Binding-site contacts:
Ligand atom C28 contacts residue ASP210 of chain 1.A at 3.6 Å.
Ligand atom C17 contacts residue LEU198 of chain 1.A at 3.4 Å (hydrophobic).
Ligand atom C22 contacts residue LEU198 of chain 1.A at 3.7 Å (hydrophobic).
Ligand atom O20 contacts residue LEU148 of chain 1.A at 3.3 Å (h-bond).
Ligand atom N16 contacts residue MET145 of chain 1.A at 3.5 Å.
Ligand atom C7 contacts residue ASP210 of chain 1.A at 3.4 Å.
Ligand atom C24 contacts residue ARG84 of chain 1.A at 3.7 Å.
Ligand atom C1 contacts residue VAL129 of chain 1.A at 3.5 Å (hydrophobic).
Ligand atom C4 contacts residue ILE143 of chain 1.A at 3.6 Å (hydrophobic).
Ligand atom N15 contacts residue LEU198 of chain 1.A at 3.8 Å.
Ligand atom C14 contacts residue MET145 of chain 1.A at 3.5 Å (hydrophobic).
Ligand atom O6 contacts residue ASP210 of chain 1.A at 3.4 Å.
Ligand atom N16 contacts residue LEU198 of chain 1.A at 3.5 Å.
Ligand atom O29 contacts residue ASP210 of chain 1.A at 2.7 Å (salt-bridge).
Ligand atom C11 contacts residue VAL90 of chain 1.A at 3.7 Å (hydrophobic).
Ligand atom C13 contacts residue VAL90 of chain 1.A at 3.5 Å (hydrophobic).
Ligand atom O6 contacts residue GLU116 of chain 1.A at 2.9 Å (salt-bridge).
Ligand atom N2 contacts residue MET145 of chain 1.A at 3.7 Å.
Ligand atom O29 contacts residue PHE211 of chain 1.A at 3.3 Å.
Ligand atom C11 contacts residue ASP210 of chain 1.A at 3.7 Å.
Ligand atom C3 contacts residue MET145 of chain 1.A at 3.7 Å (hydrophobic).
Ligand atom N12 contacts residue VAL90 of chain 1.A at 3.5 Å.
Ligand atom O20 contacts residue LEU147 of chain 1.A at 3.5 Å.
Ligand atom C14 contacts residue VAL90 of chain 1.A at 3.7 Å (hydrophobic).
Ligand atom F26 contacts residue SER152 of chain 1.A at 3.5 Å.
Ligand atom C10 contacts residue ASP210 of chain 1.A at 3.3 Å.
Ligand atom N19 contacts residue GLU146 of chain 1.A at 3.0 Å (salt-bridge).
Ligand atom C21 contacts residue LEU198 of chain 1.A at 3.7 Å (hydrophobic).
Ligand atom C27 contacts residue ARG84 of chain 1.A at 3.5 Å.
Ligand atom C5 contacts residue ASP210 of chain 1.A at 3.8 Å.
Ligand atom N16 contacts residue VAL90 of chain 1.A at 3.7 Å.
Ligand atom C8 contacts residue ASP210 of chain 1.A at 3.5 Å.
Ligand atom C1 contacts residue CYS120 of chain 1.A at 3.4 Å (hydrophobic).
Ligand atom C3 contacts residue ILE143 of chain 1.A at 3.4 Å (hydrophobic).
Ligand atom O29 contacts residue CYS209 of chain 1.A at 3.4 Å.
Ligand atom O6 contacts residue PHE211 of chain 1.A at 3.0 Å (h-bond).
Ligand atom F26 contacts residue GLY151 of chain 1.A at 3.4 Å.
Ligand atom O20 contacts residue ARG84 of chain 1.A at 3.2 Å (salt-bridge).
Ligand atom N19 contacts residue ALA103 of chain 1.A at 3.7 Å.
Ligand atom F26 contacts residue GLN155 of chain 1.A at 3.2 Å.

A small-molecule ligand and the protein it binds are described below.
Small molecule (SMILES): CN1C=C[C@@](O)(C#Cc2ccnc(-n3nc(C(N)=O)c4cc(F)ccc43)c2)C1=O

Sequence of chain 1.A:
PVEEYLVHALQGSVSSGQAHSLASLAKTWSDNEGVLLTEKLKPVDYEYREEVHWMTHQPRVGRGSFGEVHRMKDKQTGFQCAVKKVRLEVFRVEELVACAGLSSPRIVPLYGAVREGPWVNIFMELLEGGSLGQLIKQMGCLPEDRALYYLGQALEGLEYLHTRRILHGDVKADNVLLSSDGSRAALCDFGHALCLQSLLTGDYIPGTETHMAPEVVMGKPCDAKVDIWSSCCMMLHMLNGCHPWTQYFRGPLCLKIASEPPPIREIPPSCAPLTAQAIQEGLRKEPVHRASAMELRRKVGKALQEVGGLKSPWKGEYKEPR